Sequence of chain 1.I:
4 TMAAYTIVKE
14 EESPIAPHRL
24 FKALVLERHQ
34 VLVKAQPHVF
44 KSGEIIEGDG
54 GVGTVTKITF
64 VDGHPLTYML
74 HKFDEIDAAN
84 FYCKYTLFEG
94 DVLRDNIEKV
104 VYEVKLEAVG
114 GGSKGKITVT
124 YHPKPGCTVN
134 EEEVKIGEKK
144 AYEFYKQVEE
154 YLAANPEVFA

Binding-site contacts:
Ligand atom C14 contacts residue SER16 of chain 1.I at 4.1 Å.
Ligand atom C12 contacts residue TYR148 of chain 1.I at 3.7 Å (hydrophobic).
Ligand atom O1 contacts residue TYR148 of chain 1.I at 3.1 Å.
Ligand atom C9 contacts residue ALA144 of chain 1.I at 4.2 Å (hydrophobic).
Ligand atom C14 contacts residue LEU23 of chain 1.I at 3.6 Å (hydrophobic).
Ligand atom C1 contacts residue ILE120 of chain 1.I at 4.1 Å (hydrophobic).
Ligand atom C6 contacts residue ILE120 of chain 1.I at 3.8 Å (hydrophobic).
Ligand atom C3 contacts residue ARG31 of chain 1.I at 4.1 Å.
Ligand atom S contacts residue ALA144 of chain 1.I at 4.0 Å.
Ligand atom C3 contacts residue VAL107 of chain 1.I at 3.9 Å (hydrophobic).
Ligand atom C6 contacts residue ARG31 of chain 1.I at 3.9 Å.
Ligand atom C7 contacts residue ALA144 of chain 1.I at 3.6 Å (hydrophobic).
Ligand atom N contacts residue TYR148 of chain 1.I at 4.2 Å.
Ligand atom O2 contacts residue LYS12 of chain 1.I at 3.5 Å.
Ligand atom C16 contacts residue LEU109 of chain 1.I at 3.9 Å (hydrophobic).
Ligand atom C3 contacts residue LEU27 of chain 1.I at 4.2 Å (hydrophobic).
Ligand atom O2 contacts residue ALA144 of chain 1.I at 3.9 Å.
Ligand atom O1 contacts residue ALA144 of chain 1.I at 3.1 Å (h-bond).
Ligand atom O2 contacts residue TYR145 of chain 1.I at 3.4 Å.
Ligand atom C4 contacts residue TYR88 of chain 1.I at 3.6 Å (hydrophobic).
Ligand atom S contacts residue TYR145 of chain 1.I at 4.0 Å.
Ligand atom C2 contacts residue LEU27 of chain 1.I at 3.9 Å (hydrophobic).
Ligand atom C15 contacts residue LEU23 of chain 1.I at 3.9 Å (hydrophobic).
Ligand atom S contacts residue LYS12 of chain 1.I at 4.0 Å.
Ligand atom C15 contacts residue LEU109 of chain 1.I at 3.3 Å (hydrophobic).
Ligand atom C13 contacts residue GLU14 of chain 1.I at 4.0 Å.
Ligand atom C10 contacts residue ILE120 of chain 1.I at 4.1 Å (hydrophobic).
Ligand atom O3 contacts residue ILE120 of chain 1.I at 3.7 Å.
Ligand atom C13 contacts residue TYR148 of chain 1.I at 3.7 Å (hydrophobic).
Ligand atom C8 contacts residue ALA144 of chain 1.I at 3.4 Å (hydrophobic).
Ligand atom C5 contacts residue ARG31 of chain 1.I at 3.8 Å.
Ligand atom C5 contacts residue TYR88 of chain 1.I at 4.1 Å (hydrophobic).
Ligand atom O3 contacts residue LYS12 of chain 1.I at 3.2 Å.
Ligand atom C5 contacts residue ILE120 of chain 1.I at 3.8 Å (hydrophobic).
Ligand atom O3 contacts residue TYR145 of chain 1.I at 4.0 Å.
Ligand atom O1 contacts residue TYR145 of chain 1.I at 3.5 Å.
Ligand atom C4 contacts residue VAL107 of chain 1.I at 3.8 Å (hydrophobic).
Ligand atom C4 contacts residue ARG31 of chain 1.I at 3.5 Å.
Ligand atom C7 contacts residue ILE120 of chain 1.I at 4.0 Å (hydrophobic).
Ligand atom C6 contacts residue TYR88 of chain 1.I at 3.7 Å (hydrophobic).

A small-molecule ligand and the protein it binds are described below.
Small molecule (SMILES): O=S(=O)(O)c1cccc2cccc(Nc3ccccc3)c12